The protein below binds the small molecule below.
Small molecule (SMILES): CC(=O)N[C@@H]1[C@@H](O)[C@H](O)[C@@H](CO)O[C@H]1O

Binding-site contacts:
Ligand atom C5 contacts residue ASN112 of chain 1.B at 3.6 Å.
Ligand atom C7 contacts residue ASN112 of chain 1.B at 3.5 Å.
Ligand atom C4 contacts residue ASN112 of chain 1.B at 4.2 Å.
Ligand atom C8 contacts residue ASN112 of chain 1.B at 4.5 Å.
Ligand atom C7 contacts residue GLU68 of chain 1.B at 4.1 Å.
Ligand atom C3 contacts residue ASN112 of chain 1.B at 3.9 Å.
Ligand atom C8 contacts residue GLU68 of chain 1.B at 4.0 Å.
Ligand atom O5 contacts residue ASN112 of chain 1.B at 2.3 Å (h-bond).
Ligand atom C8 contacts residue TYR109 of chain 1.B at 3.5 Å (hydrophobic).
Ligand atom O7 contacts residue ASN112 of chain 1.B at 3.7 Å.
Ligand atom C1 contacts residue ASN112 of chain 1.B at 1.5 Å.
Ligand atom C2 contacts residue ASN112 of chain 1.B at 2.5 Å.
Ligand atom O7 contacts residue GLU68 of chain 1.B at 3.8 Å.
Ligand atom N2 contacts residue ASN112 of chain 1.B at 2.9 Å (h-bond).

Sequence of chain 1.B:
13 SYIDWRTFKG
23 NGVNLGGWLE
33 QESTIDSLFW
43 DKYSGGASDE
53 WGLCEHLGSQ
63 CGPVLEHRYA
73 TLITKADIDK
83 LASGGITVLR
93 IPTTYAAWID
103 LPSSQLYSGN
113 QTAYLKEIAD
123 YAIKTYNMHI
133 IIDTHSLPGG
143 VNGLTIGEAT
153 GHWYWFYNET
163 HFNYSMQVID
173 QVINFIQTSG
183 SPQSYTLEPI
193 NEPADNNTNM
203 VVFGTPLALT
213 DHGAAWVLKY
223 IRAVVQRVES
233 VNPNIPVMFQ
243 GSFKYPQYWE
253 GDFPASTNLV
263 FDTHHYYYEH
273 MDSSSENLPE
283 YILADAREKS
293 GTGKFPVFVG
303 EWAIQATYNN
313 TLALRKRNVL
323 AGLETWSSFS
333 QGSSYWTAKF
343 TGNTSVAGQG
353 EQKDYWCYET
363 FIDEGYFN